The small molecule below binds the protein below.
Small molecule (SMILES): CC(=O)N[C@@H]1[C@@H](O)[C@H](O)[C@@H](CO)O[C@H]1O

Sequence of chain 1.E:
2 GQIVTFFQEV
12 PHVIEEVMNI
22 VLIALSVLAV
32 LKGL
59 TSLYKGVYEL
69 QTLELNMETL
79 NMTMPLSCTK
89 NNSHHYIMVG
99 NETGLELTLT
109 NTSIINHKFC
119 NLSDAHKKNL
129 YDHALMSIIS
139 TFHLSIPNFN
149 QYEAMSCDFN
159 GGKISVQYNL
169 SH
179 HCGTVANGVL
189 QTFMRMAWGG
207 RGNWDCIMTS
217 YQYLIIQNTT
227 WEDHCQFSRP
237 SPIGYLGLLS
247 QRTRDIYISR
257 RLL

Binding-site contacts:
Ligand atom C7 contacts residue ASN99 of chain 1.E at 3.7 Å.
Ligand atom C6 contacts residue NAG2 of chain 1.M at 3.5 Å.
Ligand atom C5 contacts residue ASN99 of chain 1.E at 3.7 Å.
Ligand atom C5 contacts residue MET80 of chain 1.E at 4.2 Å (hydrophobic).
Ligand atom C2 contacts residue ASN99 of chain 1.E at 2.5 Å.
Ligand atom O7 contacts residue ASN99 of chain 1.E at 4.0 Å.
Ligand atom O5 contacts residue MET80 of chain 1.E at 3.6 Å.
Ligand atom O7 contacts residue NAG1 of chain 1.M at 4.5 Å.
Ligand atom C3 contacts residue ASN99 of chain 1.E at 3.8 Å.
Ligand atom O5 contacts residue NAG1 of chain 1.M at 4.5 Å.
Ligand atom N2 contacts residue ASN99 of chain 1.E at 2.9 Å (h-bond).
Ligand atom C1 contacts residue ASN99 of chain 1.E at 1.4 Å.
Ligand atom C8 contacts residue ASN99 of chain 1.E at 4.1 Å.
Ligand atom C1 contacts residue MET80 of chain 1.E at 3.9 Å (hydrophobic).
Ligand atom O6 contacts residue NAG2 of chain 1.M at 2.3 Å (h-bond).
Ligand atom O5 contacts residue ASN99 of chain 1.E at 2.4 Å (h-bond).
Ligand atom C4 contacts residue ASN99 of chain 1.E at 4.2 Å.
Ligand atom C6 contacts residue MET80 of chain 1.E at 4.0 Å (hydrophobic).
Ligand atom O6 contacts residue NAG1 of chain 1.M at 3.4 Å (h-bond).